Binding-site contacts:
Ligand atom O1 contacts residue TYR298 of chain 1.B at 4.2 Å.
Ligand atom O5 contacts residue GLN219 of chain 1.B at 3.8 Å.
Ligand atom O3 contacts residue TYR298 of chain 1.B at 3.8 Å.
Ligand atom C4 contacts residue LYS343 of chain 1.B at 3.4 Å.
Ligand atom O6 contacts residue GLN299 of chain 1.B at 3.4 Å (h-bond).
Ligand atom O3 contacts residue LYS343 of chain 1.B at 3.1 Å (salt-bridge).
Ligand atom O6 contacts residue GLN219 of chain 1.B at 3.4 Å (h-bond).
Ligand atom O1 contacts residue GLN219 of chain 1.B at 4.0 Å.
Ligand atom O5 contacts residue TYR298 of chain 1.B at 3.8 Å.
Ligand atom O4 contacts residue TYR298 of chain 1.B at 4.3 Å.
Ligand atom C5 contacts residue TYR298 of chain 1.B at 4.0 Å (hydrophobic).
Ligand atom C6 contacts residue GLN219 of chain 1.B at 4.3 Å.
Ligand atom C1 contacts residue TYR298 of chain 1.B at 4.4 Å (hydrophobic).
Ligand atom C2 contacts residue TYR298 of chain 1.B at 3.8 Å (hydrophobic).
Ligand atom C3 contacts residue TYR298 of chain 1.B at 4.2 Å (hydrophobic).
Ligand atom O2 contacts residue ASP224 of chain 1.B at 3.1 Å (salt-bridge).
Ligand atom O4 contacts residue LYS343 of chain 1.B at 2.8 Å (salt-bridge).
Ligand atom C3 contacts residue LYS343 of chain 1.B at 3.8 Å.
Ligand atom C6 contacts residue GLN299 of chain 1.B at 4.0 Å.
Ligand atom O1 contacts residue GLU220 of chain 1.B at 4.5 Å.
Ligand atom O6 contacts residue TYR298 of chain 1.B at 4.3 Å.
Ligand atom C4 contacts residue TYR298 of chain 1.B at 3.7 Å (hydrophobic).
Ligand atom O1 contacts residue VAL223 of chain 1.B at 3.9 Å.
Ligand atom C6 contacts residue TYR298 of chain 1.B at 3.5 Å (hydrophobic).
Ligand atom O2 contacts residue VAL223 of chain 1.B at 4.0 Å.

This small molecule binds to this protein.
Small molecule (SMILES): OC[C@H]1O[C@@H](O)[C@H](O)[C@@H](O)[C@H]1O

Sequence of chain 1.B:
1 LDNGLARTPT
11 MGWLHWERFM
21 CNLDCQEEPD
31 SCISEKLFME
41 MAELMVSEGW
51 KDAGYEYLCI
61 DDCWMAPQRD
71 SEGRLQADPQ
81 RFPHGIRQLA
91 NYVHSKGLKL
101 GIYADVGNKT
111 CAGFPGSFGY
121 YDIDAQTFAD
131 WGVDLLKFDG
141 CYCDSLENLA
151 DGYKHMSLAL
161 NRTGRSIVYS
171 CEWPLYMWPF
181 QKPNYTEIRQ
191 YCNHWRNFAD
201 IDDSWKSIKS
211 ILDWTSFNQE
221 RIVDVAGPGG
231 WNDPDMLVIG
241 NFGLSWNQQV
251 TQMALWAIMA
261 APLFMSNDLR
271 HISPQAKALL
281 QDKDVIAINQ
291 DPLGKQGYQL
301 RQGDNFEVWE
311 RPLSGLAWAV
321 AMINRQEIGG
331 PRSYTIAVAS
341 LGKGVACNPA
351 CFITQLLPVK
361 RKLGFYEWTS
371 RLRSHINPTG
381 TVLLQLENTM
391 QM